The protein below binds the small molecule below.
Small molecule (SMILES): CC(=O)N[C@H]1[C@H](OC[C@H]2OC[C@H](NC(C)=O)[C@@H](O)[C@@H]2O)O[C@H](CO)[C@@H](O)[C@@H]1O

Binding-site contacts:
Ligand atom C4 contacts residue ASN244 of chain 1.A at 4.2 Å.
Ligand atom N2 contacts residue ASN244 of chain 1.A at 2.8 Å (h-bond).
Ligand atom O7 contacts residue LYS234 of chain 1.A at 3.6 Å.
Ligand atom O5 contacts residue ASN244 of chain 1.A at 2.4 Å (h-bond).
Ligand atom C7 contacts residue ASN244 of chain 1.A at 3.6 Å.
Ligand atom C2 contacts residue ASN244 of chain 1.A at 2.4 Å.
Ligand atom O7 contacts residue ASN244 of chain 1.A at 3.9 Å.
Ligand atom C1 contacts residue ASN244 of chain 1.A at 1.4 Å.
Ligand atom C3 contacts residue ASN244 of chain 1.A at 3.8 Å.
Ligand atom C5 contacts residue ASN244 of chain 1.A at 3.7 Å.
Ligand atom O5 contacts residue ASN232 of chain 1.A at 3.6 Å.
Ligand atom C1 contacts residue ASN232 of chain 1.A at 4.0 Å.

Sequence of chain 1.A:
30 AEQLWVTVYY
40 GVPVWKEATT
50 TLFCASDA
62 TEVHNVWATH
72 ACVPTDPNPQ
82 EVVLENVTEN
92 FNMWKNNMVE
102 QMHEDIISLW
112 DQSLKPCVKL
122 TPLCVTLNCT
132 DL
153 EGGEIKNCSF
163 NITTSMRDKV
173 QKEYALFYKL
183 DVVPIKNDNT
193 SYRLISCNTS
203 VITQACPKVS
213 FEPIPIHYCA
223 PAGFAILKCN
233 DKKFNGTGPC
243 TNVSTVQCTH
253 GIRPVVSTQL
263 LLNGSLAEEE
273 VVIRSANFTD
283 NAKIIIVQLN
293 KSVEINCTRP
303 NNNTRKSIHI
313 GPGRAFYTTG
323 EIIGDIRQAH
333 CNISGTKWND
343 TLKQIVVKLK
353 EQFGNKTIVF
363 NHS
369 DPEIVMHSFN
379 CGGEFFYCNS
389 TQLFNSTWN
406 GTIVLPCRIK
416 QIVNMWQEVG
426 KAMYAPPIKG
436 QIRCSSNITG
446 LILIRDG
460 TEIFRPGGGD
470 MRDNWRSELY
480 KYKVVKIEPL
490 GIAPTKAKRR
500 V